Binding-site contacts:
Ligand atom O2 contacts residue SER64 of chain 1.D at 3.2 Å (h-bond).
Ligand atom C11 contacts residue LYS60 of chain 1.D at 3.2 Å.
Ligand atom C3 contacts residue SER64 of chain 1.D at 2.9 Å.
Ligand atom C11 contacts residue PRO36 of chain 1.D at 3.7 Å (hydrophobic).
Ligand atom C4 contacts residue SER64 of chain 1.D at 3.4 Å.
Ligand atom C11 contacts residue GLY34 of chain 1.D at 3.8 Å.
Ligand atom O4 contacts residue SER64 of chain 1.D at 2.8 Å (h-bond).
Ligand atom C10 contacts residue GLY34 of chain 1.D at 3.6 Å.
Ligand atom O1B contacts residue PRO67 of chain 1.D at 3.0 Å.
Ligand atom O9 contacts residue HIS166 of chain 1.F at 3.8 Å.
Ligand atom O1A contacts residue TYR65 of chain 1.D at 2.6 Å (h-bond).
Ligand atom C3 contacts residue TYR65 of chain 1.D at 3.6 Å (hydrophobic).
Ligand atom O1A contacts residue PRO66 of chain 1.D at 3.8 Å.
Ligand atom C5 contacts residue GLY34 of chain 1.D at 3.7 Å.
Ligand atom C9 contacts residue THR260 of chain 1.F at 3.7 Å.
Ligand atom O4 contacts residue LEU33 of chain 1.D at 2.7 Å (h-bond).
Ligand atom O8 contacts residue THR260 of chain 1.F at 3.1 Å.
Ligand atom C9 contacts residue SER261 of chain 1.F at 3.0 Å.
Ligand atom O1B contacts residue THR259 of chain 1.F at 3.8 Å.
Ligand atom O10 contacts residue LYS60 of chain 1.D at 3.0 Å.
Ligand atom C4 contacts residue GLY34 of chain 1.D at 3.5 Å.
Ligand atom O8 contacts residue TYR100 of chain 1.D at 2.9 Å (h-bond).
Ligand atom C3 contacts residue PRO66 of chain 1.D at 3.7 Å (hydrophobic).
Ligand atom O4 contacts residue GLY34 of chain 1.D at 3.5 Å.
Ligand atom C1 contacts residue PRO67 of chain 1.D at 3.8 Å (hydrophobic).
Ligand atom C11 contacts residue TYR100 of chain 1.D at 3.8 Å (hydrophobic).
Ligand atom O1B contacts residue THR260 of chain 1.F at 3.5 Å.
Ligand atom C10 contacts residue LYS60 of chain 1.D at 3.4 Å.
Ligand atom O8 contacts residue ASP97 of chain 1.D at 3.8 Å.
Ligand atom C8 contacts residue THR260 of chain 1.F at 3.5 Å.
Ligand atom C4 contacts residue LEU33 of chain 1.D at 3.9 Å (hydrophobic).
Ligand atom N5 contacts residue ASN61 of chain 1.D at 3.9 Å.
Ligand atom C1 contacts residue PRO66 of chain 1.D at 3.8 Å (hydrophobic).
Ligand atom O1A contacts residue SER64 of chain 1.D at 3.7 Å.
Ligand atom N5 contacts residue GLY34 of chain 1.D at 2.8 Å (h-bond).
Ligand atom C2 contacts residue SER64 of chain 1.D at 3.5 Å.
Ligand atom O10 contacts residue ASN61 of chain 1.D at 3.5 Å (h-bond).
Ligand atom C1 contacts residue TYR65 of chain 1.D at 3.4 Å (hydrophobic).
Ligand atom O9 contacts residue SER261 of chain 1.F at 3.3 Å (h-bond).
Ligand atom O9 contacts residue ASP164 of chain 1.F at 3.2 Å (salt-bridge).

Sequence of chain 1.D:
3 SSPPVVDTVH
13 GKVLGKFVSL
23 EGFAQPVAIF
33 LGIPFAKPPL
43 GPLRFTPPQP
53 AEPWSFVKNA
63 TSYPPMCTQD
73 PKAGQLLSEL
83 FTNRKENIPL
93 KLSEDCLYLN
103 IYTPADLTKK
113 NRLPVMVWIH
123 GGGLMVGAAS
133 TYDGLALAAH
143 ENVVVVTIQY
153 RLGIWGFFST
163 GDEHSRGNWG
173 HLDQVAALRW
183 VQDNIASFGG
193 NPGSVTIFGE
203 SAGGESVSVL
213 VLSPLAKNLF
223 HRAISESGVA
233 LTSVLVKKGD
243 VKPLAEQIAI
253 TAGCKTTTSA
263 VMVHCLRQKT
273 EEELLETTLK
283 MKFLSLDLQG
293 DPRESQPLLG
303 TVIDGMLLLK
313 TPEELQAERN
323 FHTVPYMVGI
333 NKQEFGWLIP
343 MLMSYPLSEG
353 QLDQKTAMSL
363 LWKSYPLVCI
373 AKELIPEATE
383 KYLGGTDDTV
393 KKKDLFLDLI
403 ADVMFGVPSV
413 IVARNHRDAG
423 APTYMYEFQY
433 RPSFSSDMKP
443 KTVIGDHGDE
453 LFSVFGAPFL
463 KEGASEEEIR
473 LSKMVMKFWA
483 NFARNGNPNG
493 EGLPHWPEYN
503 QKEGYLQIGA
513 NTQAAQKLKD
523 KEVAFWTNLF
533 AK

A protein and the small-molecule ligand that binds it are described below.
Small molecule (SMILES): CC(=O)N[C@H]1[C@H]([C@H](O)[C@H](O)CO)O[C@@](O)(C(=O)O)C[C@@H]1O

Sequence of chain 1.F:
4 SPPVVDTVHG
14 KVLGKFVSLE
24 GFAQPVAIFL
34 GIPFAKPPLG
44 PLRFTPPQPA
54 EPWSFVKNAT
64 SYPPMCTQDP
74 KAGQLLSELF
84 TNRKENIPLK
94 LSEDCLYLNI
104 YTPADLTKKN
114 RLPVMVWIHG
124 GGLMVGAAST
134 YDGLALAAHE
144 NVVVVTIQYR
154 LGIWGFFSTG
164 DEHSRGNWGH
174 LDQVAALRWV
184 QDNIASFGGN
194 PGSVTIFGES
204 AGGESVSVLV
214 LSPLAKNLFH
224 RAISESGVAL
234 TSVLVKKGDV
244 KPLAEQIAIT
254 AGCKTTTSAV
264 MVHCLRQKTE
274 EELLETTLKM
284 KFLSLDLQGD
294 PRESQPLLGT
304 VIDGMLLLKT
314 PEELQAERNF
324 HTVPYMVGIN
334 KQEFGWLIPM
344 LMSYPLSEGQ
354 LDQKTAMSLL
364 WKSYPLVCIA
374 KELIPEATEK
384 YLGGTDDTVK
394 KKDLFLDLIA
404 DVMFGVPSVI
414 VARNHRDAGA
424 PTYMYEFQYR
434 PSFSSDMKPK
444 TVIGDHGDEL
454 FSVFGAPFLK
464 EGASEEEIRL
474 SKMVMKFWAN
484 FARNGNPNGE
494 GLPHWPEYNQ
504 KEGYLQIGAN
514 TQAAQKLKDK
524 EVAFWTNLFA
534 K